The small molecule below binds the protein below.
Small molecule (SMILES): CC[C@H](C)[C@H](N)C(=O)N[C@@H](CO)C(=O)N[C@@H](CCC(=O)O)C(=O)N[C@H](C=O)C(C)C

Sequence of chain 36.E:
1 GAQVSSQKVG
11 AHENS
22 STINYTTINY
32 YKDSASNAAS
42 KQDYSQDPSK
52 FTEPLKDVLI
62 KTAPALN

Binding-site contacts:
Ligand atom CB contacts residue MYR1 of chain 40.H at 4.3 Å.
Ligand atom C contacts residue GLN3 of chain 36.E at 4.3 Å.
Ligand atom OE1 contacts residue SER5 of chain 36.E at 4.2 Å.
Ligand atom N contacts residue ALA2 of chain 36.E at 4.3 Å.
Ligand atom CG2 contacts residue ALA2 of chain 36.E at 3.9 Å (hydrophobic).
Ligand atom OE2 contacts residue ASN25 of chain 36.E at 3.4 Å (h-bond).
Ligand atom O contacts residue VAL4 of chain 36.E at 4.0 Å.
Ligand atom CG2 contacts residue SER5 of chain 36.E at 3.1 Å.
Ligand atom OG contacts residue ALA2 of chain 36.E at 3.9 Å.
Ligand atom C contacts residue VAL4 of chain 36.E at 3.8 Å (hydrophobic).
Ligand atom O contacts residue SER6 of chain 36.E at 4.1 Å.
Ligand atom C contacts residue ALA2 of chain 36.E at 3.3 Å (hydrophobic).
Ligand atom O contacts residue GLN3 of chain 36.E at 3.4 Å (h-bond).
Ligand atom CB contacts residue ALA2 of chain 36.E at 3.5 Å (hydrophobic).
Ligand atom O contacts residue ALA2 of chain 36.E at 4.0 Å.
Ligand atom CD contacts residue VAL4 of chain 36.E at 3.8 Å (hydrophobic).
Ligand atom CA contacts residue ALA2 of chain 36.E at 3.0 Å (hydrophobic).
Ligand atom OG contacts residue GLN3 of chain 36.E at 3.0 Å (h-bond).
Ligand atom O contacts residue SER5 of chain 36.E at 3.8 Å.
Ligand atom CA contacts residue VAL4 of chain 36.E at 4.0 Å (hydrophobic).
Ligand atom CG contacts residue VAL4 of chain 36.E at 4.2 Å (hydrophobic).
Ligand atom N contacts residue VAL4 of chain 36.E at 4.1 Å.
Ligand atom CB contacts residue VAL4 of chain 36.E at 3.9 Å (hydrophobic).
Ligand atom N contacts residue ALA2 of chain 36.E at 2.8 Å (h-bond).
Ligand atom CD1 contacts residue VAL4 of chain 36.E at 3.9 Å (hydrophobic).
Ligand atom CB contacts residue GLN3 of chain 36.E at 3.8 Å.
Ligand atom CG2 contacts residue VAL4 of chain 36.E at 3.8 Å (hydrophobic).
Ligand atom CG2 contacts residue MYR1 of chain 40.H at 3.7 Å.
Ligand atom C contacts residue ALA2 of chain 36.E at 4.3 Å (hydrophobic).
Ligand atom CB contacts residue GLN3 of chain 36.E at 4.1 Å.
Ligand atom CG1 contacts residue GLN3 of chain 36.E at 3.1 Å.
Ligand atom CA contacts residue ALA2 of chain 36.E at 3.9 Å (hydrophobic).
Ligand atom N contacts residue VAL4 of chain 36.E at 2.8 Å (h-bond).
Ligand atom OE1 contacts residue VAL4 of chain 36.E at 3.6 Å (h-bond).
Ligand atom OE2 contacts residue VAL4 of chain 36.E at 4.1 Å.
Ligand atom CA contacts residue VAL4 of chain 36.E at 3.0 Å (hydrophobic).
Ligand atom C contacts residue VAL4 of chain 36.E at 3.4 Å (hydrophobic).
Ligand atom O contacts residue VAL4 of chain 36.E at 3.0 Å (h-bond).
Ligand atom CB contacts residue VAL4 of chain 36.E at 4.3 Å (hydrophobic).
Ligand atom CG2 contacts residue GLN3 of chain 36.E at 3.3 Å.